The small molecule below binds the protein below.
Small molecule (SMILES): CC1=N[C@@H]2[C@@H](O)[C@H](O)[C@@H](CO)O[C@@H]2S1

Sequence of chain 1.J:
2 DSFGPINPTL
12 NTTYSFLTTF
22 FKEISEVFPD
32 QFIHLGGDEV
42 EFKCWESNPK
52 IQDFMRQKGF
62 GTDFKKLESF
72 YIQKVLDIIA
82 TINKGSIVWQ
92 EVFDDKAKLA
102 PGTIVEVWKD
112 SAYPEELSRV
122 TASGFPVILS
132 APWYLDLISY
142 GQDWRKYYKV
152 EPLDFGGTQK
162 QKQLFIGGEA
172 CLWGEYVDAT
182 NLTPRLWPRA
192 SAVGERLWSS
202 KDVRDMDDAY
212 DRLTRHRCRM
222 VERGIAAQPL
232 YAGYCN

Sequence of chain 1.I:
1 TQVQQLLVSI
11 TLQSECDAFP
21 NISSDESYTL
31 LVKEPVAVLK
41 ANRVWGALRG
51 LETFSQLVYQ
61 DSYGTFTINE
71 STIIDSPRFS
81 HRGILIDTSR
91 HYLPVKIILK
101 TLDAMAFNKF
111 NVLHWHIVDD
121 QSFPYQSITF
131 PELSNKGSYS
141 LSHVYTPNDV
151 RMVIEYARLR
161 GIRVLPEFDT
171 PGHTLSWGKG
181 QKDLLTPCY

Sequence of chain 1.G:
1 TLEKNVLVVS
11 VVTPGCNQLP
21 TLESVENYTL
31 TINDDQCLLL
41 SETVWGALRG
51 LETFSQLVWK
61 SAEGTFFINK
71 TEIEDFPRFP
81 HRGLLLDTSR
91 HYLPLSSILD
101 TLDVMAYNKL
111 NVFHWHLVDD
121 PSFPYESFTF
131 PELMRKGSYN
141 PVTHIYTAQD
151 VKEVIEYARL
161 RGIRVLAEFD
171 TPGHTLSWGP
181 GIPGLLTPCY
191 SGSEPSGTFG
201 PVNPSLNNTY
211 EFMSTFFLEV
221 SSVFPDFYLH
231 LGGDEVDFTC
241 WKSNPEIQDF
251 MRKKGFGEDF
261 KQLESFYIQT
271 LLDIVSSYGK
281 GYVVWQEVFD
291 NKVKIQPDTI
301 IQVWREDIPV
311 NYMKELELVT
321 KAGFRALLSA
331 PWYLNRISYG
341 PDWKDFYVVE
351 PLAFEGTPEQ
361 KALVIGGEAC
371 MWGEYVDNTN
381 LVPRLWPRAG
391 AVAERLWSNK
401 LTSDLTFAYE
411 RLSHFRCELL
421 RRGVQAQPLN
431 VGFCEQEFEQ

Binding-site contacts:
Ligand atom S1 contacts residue TRP174 of chain 1.J at 3.1 Å (h-bond).
Ligand atom C1 contacts residue TYR135 of chain 1.J at 3.7 Å (hydrophobic).
Ligand atom O3 contacts residue ARG90 of chain 1.I at 3.7 Å.
Ligand atom O6 contacts residue TYR339 of chain 1.G at 4.1 Å.
Ligand atom O3 contacts residue HIS173 of chain 1.I at 2.6 Å.
Ligand atom O6 contacts residue GLU176 of chain 1.J at 3.7 Å.
Ligand atom O4 contacts residue GLU176 of chain 1.J at 2.7 Å (salt-bridge).
Ligand atom C8 contacts residue TYR135 of chain 1.J at 3.3 Å (hydrophobic).
Ligand atom C2 contacts residue GLU40 of chain 1.J at 3.4 Å.
Ligand atom C4 contacts residue GLU40 of chain 1.J at 3.9 Å.
Ligand atom O6 contacts residue ASP137 of chain 1.J at 3.2 Å (salt-bridge).
Ligand atom C7 contacts residue TYR135 of chain 1.J at 3.2 Å (hydrophobic).
Ligand atom C3 contacts residue ARG90 of chain 1.I at 3.9 Å.
Ligand atom C5 contacts residue TRP174 of chain 1.J at 4.0 Å (hydrophobic).
Ligand atom S1 contacts residue TRP109 of chain 1.J at 4.0 Å.
Ligand atom C3 contacts residue GLU40 of chain 1.J at 3.8 Å.
Ligand atom C8 contacts residue TRP174 of chain 1.J at 3.1 Å (hydrophobic).
Ligand atom O4 contacts residue TRP174 of chain 1.J at 4.0 Å.
Ligand atom C6 contacts residue GLU176 of chain 1.J at 3.2 Å.
Ligand atom C4 contacts residue GLU176 of chain 1.J at 3.9 Å.
Ligand atom O4 contacts residue ARG90 of chain 1.I at 2.6 Å (salt-bridge).
Ligand atom O5 contacts residue TYR135 of chain 1.J at 3.7 Å.
Ligand atom C8 contacts residue TRP109 of chain 1.J at 4.0 Å (hydrophobic).
Ligand atom C2 contacts residue ASP39 of chain 1.J at 3.9 Å.
Ligand atom C4 contacts residue ARG90 of chain 1.I at 3.8 Å.
Ligand atom N2 contacts residue ASP39 of chain 1.J at 3.3 Å (salt-bridge).
Ligand atom C7 contacts residue TRP174 of chain 1.J at 3.1 Å (hydrophobic).
Ligand atom C3 contacts residue TRP174 of chain 1.J at 4.1 Å (hydrophobic).
Ligand atom C3 contacts residue ASP39 of chain 1.J at 4.1 Å.
Ligand atom N2 contacts residue TRP174 of chain 1.J at 4.0 Å.
Ligand atom O3 contacts residue ASP39 of chain 1.J at 3.4 Å (salt-bridge).
Ligand atom C1 contacts residue GLU40 of chain 1.J at 4.0 Å.
Ligand atom C8 contacts residue TRP90 of chain 1.J at 3.3 Å (hydrophobic).
Ligand atom O6 contacts residue TRP174 of chain 1.J at 4.0 Å.
Ligand atom C1 contacts residue TRP109 of chain 1.J at 3.6 Å (hydrophobic).
Ligand atom S1 contacts residue TYR135 of chain 1.J at 2.4 Å (h-bond).
Ligand atom O5 contacts residue GLU40 of chain 1.J at 4.2 Å.
Ligand atom C7 contacts residue TRP109 of chain 1.J at 4.0 Å (hydrophobic).
Ligand atom O3 contacts residue GLU40 of chain 1.J at 3.2 Å (salt-bridge).
Ligand atom C3 contacts residue HIS173 of chain 1.I at 4.0 Å.